Sequence of chain 1.C:
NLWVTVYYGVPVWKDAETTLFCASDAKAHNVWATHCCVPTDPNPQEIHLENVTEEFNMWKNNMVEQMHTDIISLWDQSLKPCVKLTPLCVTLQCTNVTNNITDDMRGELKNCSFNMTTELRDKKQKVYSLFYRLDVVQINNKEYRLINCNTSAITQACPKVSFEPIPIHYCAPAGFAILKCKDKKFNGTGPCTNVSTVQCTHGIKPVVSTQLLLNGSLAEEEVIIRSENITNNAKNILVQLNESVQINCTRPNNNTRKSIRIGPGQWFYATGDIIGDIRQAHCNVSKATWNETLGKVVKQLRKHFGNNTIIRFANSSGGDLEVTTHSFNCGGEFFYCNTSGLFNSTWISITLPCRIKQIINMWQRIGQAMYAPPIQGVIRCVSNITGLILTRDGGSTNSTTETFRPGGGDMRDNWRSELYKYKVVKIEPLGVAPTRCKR

A protein and the small-molecule ligand that binds it are described below.
Small molecule (SMILES): CC(=O)N[C@@H]1[C@@H](O)[C@H](O)[C@@H](CO)O[C@H]1O

Binding-site contacts:
Ligand atom C2 contacts residue TRP396 of chain 1.C at 3.7 Å (hydrophobic).
Ligand atom C7 contacts residue TRP396 of chain 1.C at 3.8 Å (hydrophobic).
Ligand atom C3 contacts residue TRP396 of chain 1.C at 4.3 Å (hydrophobic).
Ligand atom C1 contacts residue ASN340 of chain 1.C at 1.4 Å.
Ligand atom O7 contacts residue TRP396 of chain 1.C at 3.5 Å.
Ligand atom C4 contacts residue ASN340 of chain 1.C at 4.2 Å.
Ligand atom C8 contacts residue GLU341 of chain 1.C at 3.6 Å.
Ligand atom N2 contacts residue ASN340 of chain 1.C at 2.9 Å (h-bond).
Ligand atom O3 contacts residue TRP396 of chain 1.C at 3.7 Å.
Ligand atom C7 contacts residue ASN340 of chain 1.C at 3.6 Å.
Ligand atom C5 contacts residue ASN340 of chain 1.C at 3.7 Å.
Ligand atom C2 contacts residue ASN340 of chain 1.C at 2.5 Å.
Ligand atom O5 contacts residue ASN340 of chain 1.C at 2.4 Å (h-bond).
Ligand atom C8 contacts residue ASN340 of chain 1.C at 3.6 Å.
Ligand atom N2 contacts residue TRP396 of chain 1.C at 4.2 Å.
Ligand atom C3 contacts residue ASN340 of chain 1.C at 3.8 Å.
Ligand atom C8 contacts residue TRP396 of chain 1.C at 4.2 Å (hydrophobic).